Binding-site contacts:
Ligand atom O8 contacts residue SER333 of chain 2.B at 3.2 Å.
Ligand atom N3 contacts residue SER226 of chain 2.B at 3.6 Å (h-bond).
Ligand atom C5 contacts residue ARG188 of chain 2.B at 4.0 Å.
Ligand atom C5 contacts residue SER333 of chain 2.B at 3.8 Å.
Ligand atom O8 contacts residue GLY80 of chain 2.B at 3.8 Å.
Ligand atom O8 contacts residue SER79 of chain 2.B at 3.5 Å (h-bond).
Ligand atom C5 contacts residue GLY334 of chain 2.B at 3.1 Å.
Ligand atom O4 contacts residue ARG188 of chain 2.B at 2.8 Å (salt-bridge).
Ligand atom C2 contacts residue SER79 of chain 2.B at 4.0 Å.
Ligand atom O4 contacts residue SER227 of chain 2.B at 2.8 Å (h-bond).
Ligand atom C2 contacts residue SER227 of chain 2.B at 3.6 Å.
Ligand atom N1 contacts residue SER226 of chain 2.B at 3.9 Å.
Ligand atom N3 contacts residue GLY45 of chain 2.B at 3.5 Å (h-bond).
Ligand atom C6 contacts residue SER226 of chain 2.B at 4.0 Å.
Ligand atom O8 contacts residue GLY334 of chain 2.B at 2.5 Å (h-bond).
Ligand atom C5 contacts residue SER226 of chain 2.B at 4.1 Å.
Ligand atom C2 contacts residue GLY80 of chain 2.B at 3.7 Å.
Ligand atom O4 contacts residue SER226 of chain 2.B at 3.8 Å.
Ligand atom O2 contacts residue ARG52 of chain 2.B at 2.5 Å (salt-bridge).
Ligand atom C2 contacts residue GLY45 of chain 2.B at 3.3 Å.
Ligand atom O2 contacts residue GLY80 of chain 2.B at 3.0 Å (h-bond).
Ligand atom C6 contacts residue ARG314 of chain 2.B at 3.7 Å.
Ligand atom C4 contacts residue SER227 of chain 2.B at 3.4 Å.
Ligand atom N3 contacts residue ARG52 of chain 2.B at 3.8 Å.
Ligand atom C6 contacts residue GLY334 of chain 2.B at 3.5 Å.
Ligand atom O2 contacts residue SER79 of chain 2.B at 4.0 Å.
Ligand atom O8 contacts residue ARG314 of chain 2.B at 3.4 Å (salt-bridge).
Ligand atom C2 contacts residue ARG52 of chain 2.B at 3.5 Å.
Ligand atom C6 contacts residue SER333 of chain 2.B at 3.7 Å.
Ligand atom O2 contacts residue GLY45 of chain 2.B at 3.4 Å (h-bond).
Ligand atom N1 contacts residue GLY45 of chain 2.B at 3.6 Å.
Ligand atom C6 contacts residue SER79 of chain 2.B at 3.5 Å.
Ligand atom C6 contacts residue GLY80 of chain 2.B at 3.9 Å.
Ligand atom O2 contacts residue SER227 of chain 2.B at 3.5 Å (h-bond).
Ligand atom C2 contacts residue SER226 of chain 2.B at 3.6 Å.
Ligand atom N3 contacts residue SER227 of chain 2.B at 2.8 Å (h-bond).
Ligand atom N1 contacts residue SER79 of chain 2.B at 3.2 Å (h-bond).
Ligand atom N1 contacts residue GLY80 of chain 2.B at 3.0 Å (h-bond).
Ligand atom C4 contacts residue SER226 of chain 2.B at 3.7 Å.
Ligand atom C4 contacts residue ARG188 of chain 2.B at 3.6 Å.

Sequence of chain 2.B:
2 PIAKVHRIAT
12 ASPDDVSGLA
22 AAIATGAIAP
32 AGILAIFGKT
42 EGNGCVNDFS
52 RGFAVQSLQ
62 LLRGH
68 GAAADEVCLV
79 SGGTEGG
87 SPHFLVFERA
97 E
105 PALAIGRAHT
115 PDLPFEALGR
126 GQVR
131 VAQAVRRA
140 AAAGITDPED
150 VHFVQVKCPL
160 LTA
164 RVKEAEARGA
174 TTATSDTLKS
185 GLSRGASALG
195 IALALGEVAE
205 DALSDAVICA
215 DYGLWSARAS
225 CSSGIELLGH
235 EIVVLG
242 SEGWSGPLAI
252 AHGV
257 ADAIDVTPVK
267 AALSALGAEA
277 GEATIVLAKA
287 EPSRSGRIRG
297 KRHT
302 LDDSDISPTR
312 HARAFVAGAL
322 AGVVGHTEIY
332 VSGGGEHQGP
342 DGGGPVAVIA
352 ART

The small molecule below binds the protein below.
Small molecule (SMILES): O=C1CC(=O)NC(=O)N1